Binding-site contacts:
Ligand atom O2 contacts residue HIS205 of chain 1.A at 2.8 Å (h-bond).
Ligand atom C14 contacts residue GLU238 of chain 1.A at 3.6 Å.
Ligand atom O2 contacts residue MN1 of chain 1.C at 2.3 Å.
Ligand atom C05 contacts residue GLU238 of chain 1.A at 3.4 Å.
Ligand atom C06 contacts residue MN1 of chain 1.C at 3.2 Å.
Ligand atom O3 contacts residue MN1 of chain 1.D at 2.2 Å.
Ligand atom O3 contacts residue MN1 of chain 1.C at 2.2 Å.
Ligand atom O2 contacts residue GLU238 of chain 1.A at 3.3 Å (salt-bridge).
Ligand atom O1 contacts residue ASP131 of chain 1.A at 2.9 Å (salt-bridge).
Ligand atom C06 contacts residue GLU238 of chain 1.A at 3.8 Å.
Ligand atom O3 contacts residue ASP142 of chain 1.A at 3.3 Å (salt-bridge).
Ligand atom C09 contacts residue CYS105 of chain 1.A at 3.7 Å (hydrophobic).
Ligand atom C10 contacts residue TYR97 of chain 1.A at 3.5 Å (hydrophobic).
Ligand atom C04 contacts residue MN1 of chain 1.D at 3.1 Å.
Ligand atom O3 contacts residue ASP131 of chain 1.A at 3.3 Å (salt-bridge).
Ligand atom O3 contacts residue GLU238 of chain 1.A at 2.5 Å (salt-bridge).
Ligand atom O6 contacts residue HIS114 of chain 1.A at 2.7 Å (h-bond).
Ligand atom C07 contacts residue HIS114 of chain 1.A at 3.8 Å.
Ligand atom O3 contacts residue GLU269 of chain 1.A at 3.1 Å (salt-bridge).
Ligand atom O5 contacts residue THR203 of chain 1.A at 2.9 Å (h-bond).
Ligand atom N1 contacts residue THR203 of chain 1.A at 2.8 Å (h-bond).
Ligand atom O5 contacts residue PHE202 of chain 1.A at 3.2 Å.
Ligand atom C11 contacts residue THR203 of chain 1.A at 3.8 Å.
Ligand atom O4 contacts residue HIS114 of chain 1.A at 3.4 Å (h-bond).
Ligand atom O2 contacts residue ASP142 of chain 1.A at 3.6 Å (salt-bridge).
Ligand atom O6 contacts residue GLU238 of chain 1.A at 3.5 Å (salt-bridge).
Ligand atom C14 contacts residue HIS114 of chain 1.A at 3.4 Å.
Ligand atom C09 contacts residue HIS114 of chain 1.A at 3.7 Å.
Ligand atom C02 contacts residue PHE211 of chain 1.A at 3.7 Å (hydrophobic).
Ligand atom C08 contacts residue TYR97 of chain 1.A at 3.6 Å (hydrophobic).
Ligand atom C07 contacts residue GLU238 of chain 1.A at 3.3 Å.
Ligand atom O1 contacts residue ASP142 of chain 1.A at 3.2 Å (salt-bridge).
Ligand atom C05 contacts residue ASP131 of chain 1.A at 3.7 Å.
Ligand atom C05 contacts residue MN1 of chain 1.C at 3.2 Å.
Ligand atom C13 contacts residue THR203 of chain 1.A at 3.7 Å.
Ligand atom C05 contacts residue MN1 of chain 1.D at 3.1 Å.
Ligand atom C06 contacts residue HIS212 of chain 1.A at 3.5 Å.
Ligand atom O1 contacts residue MN1 of chain 1.D at 2.1 Å.
Ligand atom O2 contacts residue HIS212 of chain 1.A at 2.7 Å (h-bond).
Ligand atom C12 contacts residue THR203 of chain 1.A at 3.5 Å.

Sequence of chain 1.A:
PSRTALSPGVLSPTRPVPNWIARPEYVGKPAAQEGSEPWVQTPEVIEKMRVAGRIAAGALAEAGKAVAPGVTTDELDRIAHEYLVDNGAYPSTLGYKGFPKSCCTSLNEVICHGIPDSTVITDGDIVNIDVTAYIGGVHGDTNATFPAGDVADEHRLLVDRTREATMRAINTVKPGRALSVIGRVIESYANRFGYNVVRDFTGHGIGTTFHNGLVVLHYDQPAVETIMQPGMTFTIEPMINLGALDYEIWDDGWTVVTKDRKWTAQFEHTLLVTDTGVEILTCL

This protein binds this small molecule.
Small molecule (SMILES): CO[C@@H](C(=O)NCC(N)=O)[C@H](O)[C@@H](O)[C@H](O)/C=C/C(C)(C)C